Sequence of chain 17.D:
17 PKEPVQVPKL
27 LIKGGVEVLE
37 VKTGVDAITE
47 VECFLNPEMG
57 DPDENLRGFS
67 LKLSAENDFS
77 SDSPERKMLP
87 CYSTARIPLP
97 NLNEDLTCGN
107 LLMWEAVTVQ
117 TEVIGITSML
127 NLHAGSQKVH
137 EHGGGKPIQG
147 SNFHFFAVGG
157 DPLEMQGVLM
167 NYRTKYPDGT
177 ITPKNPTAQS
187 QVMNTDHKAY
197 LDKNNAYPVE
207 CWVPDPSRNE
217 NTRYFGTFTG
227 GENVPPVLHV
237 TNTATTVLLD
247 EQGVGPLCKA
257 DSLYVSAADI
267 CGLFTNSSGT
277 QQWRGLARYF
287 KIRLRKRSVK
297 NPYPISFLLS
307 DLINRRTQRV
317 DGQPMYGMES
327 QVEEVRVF

Sequence of chain 17.E:
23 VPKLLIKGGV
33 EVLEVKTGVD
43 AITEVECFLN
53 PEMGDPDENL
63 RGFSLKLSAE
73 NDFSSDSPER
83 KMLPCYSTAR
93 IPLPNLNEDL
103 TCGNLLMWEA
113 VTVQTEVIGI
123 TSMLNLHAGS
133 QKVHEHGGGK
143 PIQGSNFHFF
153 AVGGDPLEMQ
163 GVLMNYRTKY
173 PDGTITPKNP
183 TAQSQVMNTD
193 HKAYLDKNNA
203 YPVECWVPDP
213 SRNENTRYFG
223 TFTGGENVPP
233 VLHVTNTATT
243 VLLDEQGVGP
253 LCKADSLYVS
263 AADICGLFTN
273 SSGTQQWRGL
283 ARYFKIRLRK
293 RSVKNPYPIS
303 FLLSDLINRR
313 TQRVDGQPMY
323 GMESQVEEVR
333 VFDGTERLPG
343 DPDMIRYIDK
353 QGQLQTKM

This protein binds this small molecule.
Small molecule (SMILES): CC(=O)N[C@H]1[C@H]([C@H](O)[C@H](O)CO)O[C@@](O[C@H](CO)[C@@H](O)[C@@H]2O[C@@H](C(=O)O)C[C@H](O)[C@H]2NC(C)=O)(C(=O)O)C[C@@H]1O

Sequence of chain 17.A:
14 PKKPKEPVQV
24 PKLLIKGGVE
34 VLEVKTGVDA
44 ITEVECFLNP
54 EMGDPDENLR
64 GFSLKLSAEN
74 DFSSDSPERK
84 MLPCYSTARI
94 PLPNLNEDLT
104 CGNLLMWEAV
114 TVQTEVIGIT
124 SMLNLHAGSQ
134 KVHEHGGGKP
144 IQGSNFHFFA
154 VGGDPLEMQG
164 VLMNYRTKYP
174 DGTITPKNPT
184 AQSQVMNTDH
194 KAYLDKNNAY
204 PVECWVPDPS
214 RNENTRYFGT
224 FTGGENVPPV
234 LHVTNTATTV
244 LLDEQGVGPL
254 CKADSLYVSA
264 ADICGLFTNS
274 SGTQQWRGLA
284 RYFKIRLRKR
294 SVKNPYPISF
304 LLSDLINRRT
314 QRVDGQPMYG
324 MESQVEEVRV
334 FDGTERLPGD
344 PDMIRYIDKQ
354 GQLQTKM

Binding-site contacts:
Ligand atom O7 contacts residue LEU62 of chain 17.E at 3.3 Å.
Ligand atom O10 contacts residue LEU62 of chain 17.E at 2.8 Å.
Ligand atom O1B contacts residue SER274 of chain 17.E at 3.3 Å (h-bond).
Ligand atom C9 contacts residue LEU67 of chain 17.E at 4.0 Å (hydrophobic).
Ligand atom C7 contacts residue GLN278 of chain 17.E at 3.9 Å.
Ligand atom O8 contacts residue THR276 of chain 17.E at 4.0 Å.
Ligand atom C7 contacts residue LEU62 of chain 17.E at 3.8 Å (hydrophobic).
Ligand atom O8 contacts residue GLN278 of chain 17.E at 3.5 Å (h-bond).
Ligand atom O1A contacts residue THR276 of chain 17.E at 2.6 Å (h-bond).
Ligand atom C6 contacts residue ASN272 of chain 17.E at 3.7 Å.
Ligand atom C11 contacts residue LEU62 of chain 17.E at 3.5 Å (hydrophobic).
Ligand atom C1 contacts residue LYS68 of chain 17.E at 3.8 Å.
Ligand atom N5 contacts residue ASN272 of chain 17.E at 3.2 Å (h-bond).
Ligand atom C10 contacts residue ASN272 of chain 17.E at 3.9 Å.
Ligand atom C10 contacts residue LEU62 of chain 17.E at 3.1 Å (hydrophobic).
Ligand atom O1A contacts residue ASN272 of chain 17.E at 3.6 Å.
Ligand atom C11 contacts residue HIS138 of chain 17.D at 3.5 Å.
Ligand atom C11 contacts residue PHE270 of chain 17.E at 3.9 Å (hydrophobic).
Ligand atom C9 contacts residue LYS68 of chain 17.E at 3.8 Å.
Ligand atom C11 contacts residue PHE65 of chain 17.E at 3.7 Å (hydrophobic).
Ligand atom O9 contacts residue LYS68 of chain 17.E at 2.9 Å (salt-bridge).
Ligand atom C10 contacts residue GLN278 of chain 17.E at 4.0 Å.
Ligand atom C11 contacts residue ASN272 of chain 17.E at 3.5 Å.
Ligand atom C1 contacts residue THR276 of chain 17.E at 3.3 Å.
Ligand atom O10 contacts residue PHE75 of chain 17.A at 3.9 Å.
Ligand atom C8 contacts residue GLN278 of chain 17.E at 3.7 Å.
Ligand atom O1B contacts residue THR276 of chain 17.E at 3.4 Å (h-bond).
Ligand atom O1A contacts residue LYS68 of chain 17.E at 3.8 Å.
Ligand atom C11 contacts residue GLN278 of chain 17.E at 3.5 Å.
Ligand atom O8 contacts residue ASN272 of chain 17.E at 3.5 Å (h-bond).
Ligand atom O1B contacts residue LYS68 of chain 17.E at 3.1 Å.
Ligand atom N5 contacts residue LEU62 of chain 17.E at 3.9 Å.
Ligand atom O9 contacts residue GLN278 of chain 17.E at 4.0 Å.
Ligand atom C9 contacts residue GLN278 of chain 17.E at 3.3 Å.
Ligand atom O8 contacts residue LYS68 of chain 17.E at 3.3 Å.
Ligand atom N5 contacts residue GLN278 of chain 17.E at 3.7 Å.
Ligand atom O9 contacts residue LEU67 of chain 17.E at 3.1 Å.
Ligand atom C11 contacts residue THR276 of chain 17.E at 3.4 Å.
Ligand atom C11 contacts residue PHE75 of chain 17.A at 3.5 Å (hydrophobic).
Ligand atom C6 contacts residue LYS68 of chain 17.E at 4.0 Å.